Sequence of chain 4.A:
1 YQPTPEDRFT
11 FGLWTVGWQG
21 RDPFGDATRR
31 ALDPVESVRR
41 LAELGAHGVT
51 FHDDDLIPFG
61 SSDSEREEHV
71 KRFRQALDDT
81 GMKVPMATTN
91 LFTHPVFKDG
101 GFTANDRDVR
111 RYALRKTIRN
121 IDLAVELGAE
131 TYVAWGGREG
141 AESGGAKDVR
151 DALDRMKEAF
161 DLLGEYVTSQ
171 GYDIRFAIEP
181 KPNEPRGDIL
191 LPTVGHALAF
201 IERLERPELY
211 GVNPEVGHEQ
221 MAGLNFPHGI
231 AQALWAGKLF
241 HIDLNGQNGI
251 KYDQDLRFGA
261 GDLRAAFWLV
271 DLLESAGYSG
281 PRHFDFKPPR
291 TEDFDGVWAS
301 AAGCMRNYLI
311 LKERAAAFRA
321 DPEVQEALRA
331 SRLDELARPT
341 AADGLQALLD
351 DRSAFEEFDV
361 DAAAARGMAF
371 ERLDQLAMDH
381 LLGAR

Sequence of chain 2.A:
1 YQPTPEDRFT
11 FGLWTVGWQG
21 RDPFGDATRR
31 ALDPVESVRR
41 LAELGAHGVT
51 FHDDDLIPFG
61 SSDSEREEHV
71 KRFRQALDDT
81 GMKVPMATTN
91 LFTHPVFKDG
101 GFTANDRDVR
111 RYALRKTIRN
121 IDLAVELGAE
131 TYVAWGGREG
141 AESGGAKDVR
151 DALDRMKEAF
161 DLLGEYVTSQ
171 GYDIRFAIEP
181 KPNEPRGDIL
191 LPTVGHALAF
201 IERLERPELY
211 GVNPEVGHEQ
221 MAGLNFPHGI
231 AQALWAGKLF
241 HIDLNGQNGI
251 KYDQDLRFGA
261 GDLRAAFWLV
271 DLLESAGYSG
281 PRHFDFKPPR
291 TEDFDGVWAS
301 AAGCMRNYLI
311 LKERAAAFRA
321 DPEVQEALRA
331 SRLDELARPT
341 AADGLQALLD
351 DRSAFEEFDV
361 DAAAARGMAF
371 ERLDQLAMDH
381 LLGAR

Binding-site contacts:
Ligand atom O4 contacts residue GLU179 of chain 2.A at 2.6 Å (salt-bridge).
Ligand atom C2 contacts residue TRP135 of chain 2.A at 3.7 Å (hydrophobic).
Ligand atom C2 contacts residue ASP285 of chain 2.A at 3.6 Å.
Ligand atom C3 contacts residue ASP285 of chain 2.A at 3.6 Å.
Ligand atom O1 contacts residue ASP253 of chain 2.A at 3.2 Å (salt-bridge).
Ligand atom O2 contacts residue HIS218 of chain 2.A at 3.3 Å.
Ligand atom C5 contacts residue TRP135 of chain 2.A at 3.9 Å (hydrophobic).
Ligand atom C1 contacts residue TRP135 of chain 2.A at 3.6 Å (hydrophobic).
Ligand atom O5 contacts residue TRP135 of chain 2.A at 3.6 Å.
Ligand atom C3 contacts residue GLU179 of chain 2.A at 4.2 Å.
Ligand atom C3 contacts residue TRP135 of chain 2.A at 3.7 Å (hydrophobic).
Ligand atom O1 contacts residue LYS181 of chain 2.A at 2.9 Å (salt-bridge).
Ligand atom O4 contacts residue ASP243 of chain 2.A at 3.1 Å (salt-bridge).
Ligand atom C4 contacts residue MG1 of chain 2.C at 3.3 Å.
Ligand atom C3 contacts residue MG1 of chain 2.C at 3.5 Å.
Ligand atom C4 contacts residue TRP135 of chain 2.A at 3.8 Å (hydrophobic).
Ligand atom C4 contacts residue ASP285 of chain 2.A at 3.9 Å.
Ligand atom C4 contacts residue GLU179 of chain 2.A at 3.1 Å.
Ligand atom O4 contacts residue MG1 of chain 2.C at 2.3 Å.
Ligand atom O3 contacts residue MG1 of chain 2.C at 3.6 Å.
Ligand atom O3 contacts residue TRP14 of chain 2.A at 3.5 Å (h-bond).
Ligand atom C2 contacts residue GLU179 of chain 2.A at 3.5 Å.
Ligand atom C5 contacts residue HIS52 of chain 2.A at 3.4 Å.
Ligand atom C2 contacts residue HIS218 of chain 2.A at 3.9 Å.
Ligand atom C1 contacts residue LYS181 of chain 2.A at 4.1 Å.
Ligand atom O5 contacts residue HIS52 of chain 2.A at 2.7 Å (h-bond).
Ligand atom O2 contacts residue MG1 of chain 2.B at 3.9 Å.
Ligand atom O5 contacts residue PHE92 of chain 2.A at 3.8 Å.
Ligand atom C5 contacts residue GLU179 of chain 2.A at 3.7 Å.
Ligand atom O1 contacts residue MG1 of chain 2.B at 3.5 Å.
Ligand atom O4 contacts residue ASP285 of chain 2.A at 3.1 Å (salt-bridge).
Ligand atom O2 contacts residue MG1 of chain 2.C at 2.1 Å.
Ligand atom O3 contacts residue ASP285 of chain 2.A at 2.8 Å (salt-bridge).
Ligand atom O2 contacts residue GLU215 of chain 2.A at 2.9 Å (salt-bridge).
Ligand atom O2 contacts residue GLU179 of chain 2.A at 2.9 Å (salt-bridge).
Ligand atom O1 contacts residue PHE24 of chain 4.A at 4.0 Å.
Ligand atom O1 contacts residue HIS218 of chain 2.A at 3.2 Å (h-bond).
Ligand atom C2 contacts residue MG1 of chain 2.C at 3.3 Å.
Ligand atom O1 contacts residue TRP135 of chain 2.A at 3.5 Å.
Ligand atom O2 contacts residue ASP285 of chain 2.A at 2.6 Å (salt-bridge).

The small molecule below binds the protein below.
Small molecule (SMILES): OC[C@@H](O)C(O)[C@@H](O)CO